Sequence of chain 2.A:
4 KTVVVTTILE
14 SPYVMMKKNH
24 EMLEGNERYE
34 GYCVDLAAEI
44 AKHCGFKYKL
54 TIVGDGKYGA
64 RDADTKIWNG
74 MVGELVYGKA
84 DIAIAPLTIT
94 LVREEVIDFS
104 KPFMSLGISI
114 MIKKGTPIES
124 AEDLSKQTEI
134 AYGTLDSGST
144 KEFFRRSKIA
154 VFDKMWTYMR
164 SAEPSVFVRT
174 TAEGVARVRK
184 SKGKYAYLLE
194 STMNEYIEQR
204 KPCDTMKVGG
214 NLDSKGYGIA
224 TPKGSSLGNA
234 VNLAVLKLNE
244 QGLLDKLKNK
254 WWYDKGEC

Binding-site contacts:
Ligand atom C8 contacts residue GLU193 of chain 2.A at 3.7 Å.
Ligand atom C5 contacts residue GOL1 of chain 2.E at 3.7 Å.
Ligand atom C4 contacts residue GLU193 of chain 2.A at 3.7 Å.
Ligand atom C2 contacts residue GLU193 of chain 2.A at 3.3 Å.
Ligand atom N1 contacts residue PRO89 of chain 2.A at 3.1 Å (h-bond).
Ligand atom O3 contacts residue LEU138 of chain 2.A at 3.5 Å.
Ligand atom C14 contacts residue TYR190 of chain 2.A at 3.6 Å (hydrophobic).
Ligand atom CL1 contacts residue TYR220 of chain 2.A at 3.6 Å.
Ligand atom O3 contacts residue TYR190 of chain 2.A at 2.7 Å (h-bond).
Ligand atom C14 contacts residue LEU192 of chain 2.A at 3.7 Å (hydrophobic).
Ligand atom C2 contacts residue SER142 of chain 2.A at 3.6 Å.
Ligand atom O2 contacts residue LEU90 of chain 2.A at 3.7 Å.
Ligand atom O1 contacts residue GOL1 of chain 2.D at 3.7 Å.
Ligand atom CL2 contacts residue MET196 of chain 2.A at 3.2 Å.
Ligand atom CL1 contacts residue TYR16 of chain 2.A at 3.8 Å.
Ligand atom C5 contacts residue GLU193 of chain 2.A at 3.6 Å.
Ligand atom O1 contacts residue SER142 of chain 2.A at 3.6 Å.
Ligand atom O3 contacts residue THR174 of chain 2.A at 2.5 Å (h-bond).
Ligand atom O1 contacts residue ARG96 of chain 2.A at 2.8 Å (salt-bridge).
Ligand atom C14 contacts residue THR174 of chain 2.A at 3.4 Å.
Ligand atom C14 contacts residue LEU138 of chain 2.A at 3.7 Å (hydrophobic).
Ligand atom N1 contacts residue THR91 of chain 2.A at 2.9 Å (h-bond).
Ligand atom C11 contacts residue THR174 of chain 2.A at 3.4 Å.
Ligand atom N2 contacts residue LEU192 of chain 2.A at 3.5 Å.
Ligand atom N1 contacts residue GLU193 of chain 2.A at 3.0 Å (salt-bridge).
Ligand atom O1 contacts residue TYR61 of chain 2.A at 3.6 Å.
Ligand atom N2 contacts residue THR143 of chain 2.A at 2.8 Å (h-bond).
Ligand atom O2 contacts residue THR91 of chain 2.A at 2.9 Å (h-bond).
Ligand atom C3 contacts residue TYR61 of chain 2.A at 3.4 Å (hydrophobic).
Ligand atom C7 contacts residue GLU193 of chain 2.A at 3.6 Å.
Ligand atom C13 contacts residue LEU192 of chain 2.A at 3.5 Å (hydrophobic).
Ligand atom N1 contacts residue TYR220 of chain 2.A at 3.5 Å.
Ligand atom C12 contacts residue THR143 of chain 2.A at 3.2 Å.
Ligand atom C6 contacts residue PRO89 of chain 2.A at 3.6 Å (hydrophobic).
Ligand atom C6 contacts residue GLU193 of chain 2.A at 3.6 Å.
Ligand atom C6 contacts residue TYR61 of chain 2.A at 3.5 Å (hydrophobic).
Ligand atom O2 contacts residue ARG96 of chain 2.A at 2.8 Å (salt-bridge).
Ligand atom C13 contacts residue TYR190 of chain 2.A at 3.8 Å (hydrophobic).
Ligand atom C1 contacts residue ARG96 of chain 2.A at 3.5 Å.
Ligand atom C13 contacts residue LEU191 of chain 2.A at 3.5 Å (hydrophobic).

A small-molecule ligand and the protein it binds are described below.
Small molecule (SMILES): N[C@@H](Cc1cc(Cl)c(Cl)c(-c2cncc(O)c2)c1)C(=O)O